Binding-site contacts:
Ligand atom C1 contacts residue LEU102 of chain 6.B at 3.7 Å (hydrophobic).
Ligand atom C10 contacts residue MET105 of chain 6.B at 3.7 Å (hydrophobic).
Ligand atom C8 contacts residue MET74 of chain 6.B at 3.9 Å (hydrophobic).
Ligand atom C15 contacts residue SER71 of chain 6.B at 3.8 Å.
Ligand atom N9 contacts residue LEU73 of chain 6.B at 3.5 Å.
Ligand atom C5 contacts residue MET74 of chain 6.B at 3.7 Å (hydrophobic).
Ligand atom CL contacts residue GLY9 of chain 6.B at 3.4 Å.
Ligand atom N12 contacts residue ASP72 of chain 6.B at 3.0 Å (salt-bridge).
Ligand atom N23 contacts residue ALA37 of chain 6.B at 3.7 Å.
Ligand atom N23 contacts residue PRO40 of chain 6.B at 3.8 Å.
Ligand atom C10 contacts residue ASN106 of chain 6.B at 3.8 Å.
Ligand atom C13 contacts residue ASP72 of chain 6.B at 3.8 Å.
Ligand atom N6 contacts residue MET74 of chain 6.B at 4.0 Å.
Ligand atom N9 contacts residue MET74 of chain 6.B at 3.0 Å (h-bond).
Ligand atom C21 contacts residue ALA37 of chain 6.B at 3.7 Å (hydrophobic).
Ligand atom C16 contacts residue ALA37 of chain 6.B at 3.9 Å (hydrophobic).
Ligand atom C8 contacts residue ASP72 of chain 6.B at 3.9 Å.
Ligand atom C5 contacts residue LEU73 of chain 6.B at 3.9 Å (hydrophobic).
Ligand atom C20 contacts residue THR10 of chain 6.B at 3.8 Å.
Ligand atom CL contacts residue MET74 of chain 6.B at 3.6 Å.
Ligand atom C15 contacts residue ALA37 of chain 6.B at 3.8 Å (hydrophobic).
Ligand atom C13 contacts residue HIS138 of chain 5.B at 3.9 Å.
Ligand atom C14 contacts residue PHE70 of chain 6.B at 3.8 Å (hydrophobic).
Ligand atom N23 contacts residue SER39 of chain 6.B at 2.9 Å (h-bond).
Ligand atom N23 contacts residue ALA38 of chain 6.B at 3.5 Å (h-bond).
Ligand atom C19 contacts residue THR10 of chain 6.B at 3.7 Å.
Ligand atom CL contacts residue PRO8 of chain 6.B at 3.8 Å.
Ligand atom C19 contacts residue ALA37 of chain 6.B at 3.6 Å (hydrophobic).
Ligand atom C17 contacts residue ALA37 of chain 6.B at 3.9 Å (hydrophobic).
Ligand atom C15 contacts residue PHE70 of chain 6.B at 3.8 Å (hydrophobic).
Ligand atom C10 contacts residue LEU102 of chain 6.B at 3.5 Å (hydrophobic).
Ligand atom C2 contacts residue LEU102 of chain 6.B at 3.8 Å (hydrophobic).
Ligand atom C20 contacts residue ALA37 of chain 6.B at 3.6 Å (hydrophobic).
Ligand atom C10 contacts residue VAL135 of chain 5.B at 3.8 Å (hydrophobic).
Ligand atom C14 contacts residue SER71 of chain 6.B at 3.6 Å.
Ligand atom N6 contacts residue LEU73 of chain 6.B at 3.7 Å.
Ligand atom C17 contacts residue PHE70 of chain 6.B at 3.7 Å (hydrophobic).
Ligand atom C14 contacts residue ASP72 of chain 6.B at 3.2 Å.
Ligand atom N23 contacts residue PHE70 of chain 6.B at 3.9 Å.
Ligand atom C18 contacts residue ALA37 of chain 6.B at 3.7 Å (hydrophobic).

This protein binds this small molecule.
Small molecule (SMILES): CC1=Nc2nc(N[C@H](CC#N)c3cccc(Cl)c3)nn2C(=O)C1

Sequence of chain 5.B:
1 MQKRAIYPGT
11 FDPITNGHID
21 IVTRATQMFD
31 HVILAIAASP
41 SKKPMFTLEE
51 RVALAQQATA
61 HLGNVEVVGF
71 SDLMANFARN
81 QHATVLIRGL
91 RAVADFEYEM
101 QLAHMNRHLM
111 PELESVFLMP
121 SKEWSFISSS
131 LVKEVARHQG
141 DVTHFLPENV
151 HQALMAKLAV

Sequence of chain 6.B:
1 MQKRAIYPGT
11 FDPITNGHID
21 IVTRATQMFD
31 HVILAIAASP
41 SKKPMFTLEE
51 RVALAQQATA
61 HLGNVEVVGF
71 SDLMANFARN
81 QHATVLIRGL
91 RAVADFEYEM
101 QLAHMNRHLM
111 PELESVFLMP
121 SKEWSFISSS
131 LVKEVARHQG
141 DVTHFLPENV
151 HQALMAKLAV